This protein binds this small molecule.
Small molecule (SMILES): CC(=O)N[C@@H]1[C@@H](O)[C@H](O)[C@@H](CO)O[C@H]1O

Binding-site contacts:
Ligand atom C3 contacts residue ASN269 of chain 34.F at 3.1 Å.
Ligand atom C2 contacts residue ASN269 of chain 34.F at 2.5 Å.
Ligand atom C5 contacts residue ASN269 of chain 34.F at 3.0 Å.
Ligand atom C7 contacts residue TRP97 of chain 34.F at 3.3 Å (hydrophobic).
Ligand atom C8 contacts residue TRP97 of chain 34.F at 4.0 Å (hydrophobic).
Ligand atom C4 contacts residue TRP97 of chain 34.F at 4.1 Å (hydrophobic).
Ligand atom O5 contacts residue ASN269 of chain 34.F at 2.4 Å (h-bond).
Ligand atom C1 contacts residue TRP97 of chain 34.F at 4.2 Å (hydrophobic).
Ligand atom C3 contacts residue TRP97 of chain 34.F at 2.7 Å (hydrophobic).
Ligand atom N2 contacts residue TRP97 of chain 34.F at 2.4 Å (h-bond).
Ligand atom O3 contacts residue PRO95 of chain 34.F at 4.4 Å.
Ligand atom C4 contacts residue ASN269 of chain 34.F at 3.7 Å.
Ligand atom C7 contacts residue ASN269 of chain 34.F at 3.5 Å.
Ligand atom N2 contacts residue ASN269 of chain 34.F at 2.8 Å (h-bond).
Ligand atom C6 contacts residue ASN269 of chain 34.F at 4.3 Å.
Ligand atom C1 contacts residue ASN269 of chain 34.F at 1.4 Å.
Ligand atom O4 contacts residue TRP97 of chain 34.F at 3.8 Å.
Ligand atom O3 contacts residue TRP97 of chain 34.F at 2.5 Å (h-bond).
Ligand atom O3 contacts residue ASN269 of chain 34.F at 4.4 Å.
Ligand atom C2 contacts residue TRP97 of chain 34.F at 3.1 Å (hydrophobic).
Ligand atom O7 contacts residue TRP97 of chain 34.F at 3.8 Å.
Ligand atom O7 contacts residue ASN269 of chain 34.F at 3.4 Å (h-bond).
Ligand atom C8 contacts residue PRO99 of chain 34.F at 3.9 Å (hydrophobic).

Sequence of chain 34.F:
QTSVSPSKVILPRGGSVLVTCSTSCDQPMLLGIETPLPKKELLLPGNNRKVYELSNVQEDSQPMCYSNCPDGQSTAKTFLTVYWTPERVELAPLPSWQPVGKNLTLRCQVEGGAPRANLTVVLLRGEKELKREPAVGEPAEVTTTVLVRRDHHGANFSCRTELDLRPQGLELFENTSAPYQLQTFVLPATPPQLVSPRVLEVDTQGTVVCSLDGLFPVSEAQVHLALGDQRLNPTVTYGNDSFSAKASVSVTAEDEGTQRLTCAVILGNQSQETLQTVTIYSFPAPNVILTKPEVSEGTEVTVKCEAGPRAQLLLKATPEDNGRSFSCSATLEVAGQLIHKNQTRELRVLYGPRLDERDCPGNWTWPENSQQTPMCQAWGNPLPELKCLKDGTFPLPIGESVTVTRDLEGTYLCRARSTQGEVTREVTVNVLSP